The protein below binds the small molecule below.
Small molecule (SMILES): Cn1ccc(C(=O)NC[C@@H]2CCCO2)n1

Sequence of chain 1.A:
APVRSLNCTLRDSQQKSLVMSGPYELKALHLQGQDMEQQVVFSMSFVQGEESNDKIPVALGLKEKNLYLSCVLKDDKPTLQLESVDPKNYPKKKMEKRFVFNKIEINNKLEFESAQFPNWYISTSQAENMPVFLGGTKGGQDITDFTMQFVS

Binding-site contacts:
Ligand atom C04 contacts residue PRO131 of chain 1.A at 4.3 Å (hydrophobic).
Ligand atom C10 contacts residue VAL132 of chain 1.A at 4.4 Å (hydrophobic).
Ligand atom C14 contacts residue LEU26 of chain 1.A at 3.5 Å (hydrophobic).
Ligand atom N09 contacts residue GLU25 of chain 1.A at 4.0 Å.
Ligand atom C11 contacts residue LEU26 of chain 1.A at 4.0 Å (hydrophobic).
Ligand atom C01 contacts residue GLU25 of chain 1.A at 3.2 Å.
Ligand atom C14 contacts residue LEU82 of chain 1.A at 3.7 Å (hydrophobic).
Ligand atom N06 contacts residue GLU25 of chain 1.A at 3.5 Å (salt-bridge).
Ligand atom N02 contacts residue GLU25 of chain 1.A at 3.0 Å (salt-bridge).
Ligand atom C14 contacts residue TYR24 of chain 1.A at 3.6 Å (hydrophobic).
Ligand atom C04 contacts residue GLU25 of chain 1.A at 3.4 Å.
Ligand atom C07 contacts residue PRO131 of chain 1.A at 4.2 Å (hydrophobic).
Ligand atom C13 contacts residue LEU26 of chain 1.A at 4.4 Å (hydrophobic).
Ligand atom N06 contacts residue TYR24 of chain 1.A at 3.5 Å (h-bond).
Ligand atom C13 contacts residue LEU69 of chain 1.A at 3.7 Å (hydrophobic).
Ligand atom C12 contacts residue GLN81 of chain 1.A at 4.3 Å.
Ligand atom C13 contacts residue LEU82 of chain 1.A at 4.0 Å (hydrophobic).
Ligand atom C10 contacts residue LEU80 of chain 1.A at 3.8 Å (hydrophobic).
Ligand atom C11 contacts residue TYR24 of chain 1.A at 4.2 Å (hydrophobic).
Ligand atom O08 contacts residue PRO131 of chain 1.A at 3.6 Å.
Ligand atom C14 contacts residue GLN81 of chain 1.A at 4.2 Å.
Ligand atom C13 contacts residue VAL132 of chain 1.A at 4.5 Å (hydrophobic).
Ligand atom O15 contacts residue LEU26 of chain 1.A at 2.9 Å (h-bond).
Ligand atom C03 contacts residue GLU25 of chain 1.A at 3.1 Å.
Ligand atom C13 contacts residue GLN81 of chain 1.A at 3.9 Å.
Ligand atom N09 contacts residue TYR24 of chain 1.A at 3.0 Å (h-bond).
Ligand atom C10 contacts residue TYR24 of chain 1.A at 3.6 Å (hydrophobic).
Ligand atom C11 contacts residue GLU25 of chain 1.A at 4.4 Å.
Ligand atom C11 contacts residue VAL132 of chain 1.A at 3.4 Å (hydrophobic).
Ligand atom C12 contacts residue VAL132 of chain 1.A at 3.2 Å (hydrophobic).
Ligand atom O15 contacts residue GLU25 of chain 1.A at 3.3 Å.
Ligand atom C14 contacts residue GLU25 of chain 1.A at 4.0 Å.
Ligand atom C05 contacts residue GLU25 of chain 1.A at 3.6 Å.
Ligand atom C07 contacts residue GLU25 of chain 1.A at 4.1 Å.
Ligand atom C07 contacts residue TYR24 of chain 1.A at 4.1 Å (hydrophobic).
Ligand atom O15 contacts residue TYR24 of chain 1.A at 3.4 Å (h-bond).
Ligand atom C11 contacts residue LEU80 of chain 1.A at 4.4 Å (hydrophobic).
Ligand atom C05 contacts residue TYR24 of chain 1.A at 4.3 Å (hydrophobic).
Ligand atom C12 contacts residue LEU80 of chain 1.A at 3.6 Å (hydrophobic).
Ligand atom C13 contacts residue LEU80 of chain 1.A at 3.8 Å (hydrophobic).